Binding-site contacts:
Ligand atom O contacts residue ARG101 of chain 1.A at 2.9 Å (salt-bridge).
Ligand atom O1 contacts residue ARG288 of chain 1.A at 2.7 Å (salt-bridge).
Ligand atom C16 contacts residue ARG288 of chain 1.A at 3.5 Å.
Ligand atom C17 contacts residue ARG101 of chain 1.A at 3.2 Å.
Ligand atom C8 contacts residue GLU289 of chain 1.A at 3.5 Å.
Ligand atom O3 contacts residue THR290 of chain 1.A at 3.4 Å.
Ligand atom O2 contacts residue THR136 of chain 1.A at 2.5 Å (h-bond).
Ligand atom C8 contacts residue ALA138 of chain 1.A at 3.5 Å (hydrophobic).
Ligand atom C contacts residue TYR165 of chain 1.A at 3.5 Å (hydrophobic).
Ligand atom C8 contacts residue THR290 of chain 1.A at 3.7 Å.
Ligand atom O1 contacts residue VAL204 of chain 1.A at 3.4 Å.
Ligand atom C11 contacts residue LEU192 of chain 1.A at 3.5 Å (hydrophobic).
Ligand atom O contacts residue NDP1 of chain 1.C at 3.4 Å.
Ligand atom C12 contacts residue ARG101 of chain 1.A at 3.6 Å.
Ligand atom O2 contacts residue NDP1 of chain 1.C at 2.8 Å.
Ligand atom C5 contacts residue THR136 of chain 1.A at 3.6 Å.
Ligand atom C10 contacts residue GLY137 of chain 1.A at 3.5 Å.
Ligand atom C3 contacts residue ILE194 of chain 1.A at 3.4 Å (hydrophobic).
Ligand atom O1 contacts residue TRP161 of chain 1.A at 3.7 Å.
Ligand atom C12 contacts residue ARG288 of chain 1.A at 3.3 Å.
Ligand atom C14 contacts residue TYR201 of chain 1.A at 3.3 Å (hydrophobic).
Ligand atom C13 contacts residue ARG288 of chain 1.A at 3.3 Å.
Ligand atom C11 contacts residue THR136 of chain 1.A at 3.5 Å.
Ligand atom O3 contacts residue ILE194 of chain 1.A at 3.1 Å.
Ligand atom C6 contacts residue THR136 of chain 1.A at 3.7 Å.
Ligand atom C2 contacts residue TRP161 of chain 1.A at 3.5 Å (hydrophobic).
Ligand atom C15 contacts residue ARG288 of chain 1.A at 3.5 Å.
Ligand atom C9 contacts residue ALA138 of chain 1.A at 3.5 Å (hydrophobic).
Ligand atom O2 contacts residue TYR165 of chain 1.A at 2.8 Å (h-bond).
Ligand atom C9 contacts residue GLY137 of chain 1.A at 3.4 Å.
Ligand atom C14 contacts residue ARG288 of chain 1.A at 3.4 Å.
Ligand atom C16 contacts residue ARG101 of chain 1.A at 3.3 Å.
Ligand atom C17 contacts residue ARG288 of chain 1.A at 3.4 Å.
Ligand atom C5 contacts residue TYR165 of chain 1.A at 3.6 Å (hydrophobic).
Ligand atom C1 contacts residue TRP161 of chain 1.A at 3.7 Å (hydrophobic).
Ligand atom O contacts residue TYR165 of chain 1.A at 2.7 Å (h-bond).
Ligand atom C3 contacts residue TRP161 of chain 1.A at 3.7 Å (hydrophobic).
Ligand atom C contacts residue NDP1 of chain 1.C at 3.4 Å.
Ligand atom C10 contacts residue LEU192 of chain 1.A at 3.5 Å (hydrophobic).
Ligand atom C5 contacts residue NDP1 of chain 1.C at 3.3 Å.

A protein and the small-molecule ligand that binds it are described below.
Small molecule (SMILES): O=C1C(O)=C(c2ccccc2)C(=O)C(O)=C1c1ccccc1

Sequence of chain 1.A:
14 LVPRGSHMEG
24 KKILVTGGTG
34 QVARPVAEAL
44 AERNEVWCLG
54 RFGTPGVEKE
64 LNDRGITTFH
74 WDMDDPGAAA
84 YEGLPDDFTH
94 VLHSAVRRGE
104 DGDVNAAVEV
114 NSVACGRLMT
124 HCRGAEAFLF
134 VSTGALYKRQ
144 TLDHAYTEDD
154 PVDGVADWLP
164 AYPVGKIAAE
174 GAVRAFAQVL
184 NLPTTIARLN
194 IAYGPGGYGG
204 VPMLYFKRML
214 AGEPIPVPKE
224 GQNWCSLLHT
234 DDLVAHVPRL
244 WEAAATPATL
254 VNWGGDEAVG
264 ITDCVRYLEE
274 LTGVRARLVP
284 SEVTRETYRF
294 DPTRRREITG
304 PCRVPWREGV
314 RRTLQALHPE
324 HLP